Sequence of chain 1.A:
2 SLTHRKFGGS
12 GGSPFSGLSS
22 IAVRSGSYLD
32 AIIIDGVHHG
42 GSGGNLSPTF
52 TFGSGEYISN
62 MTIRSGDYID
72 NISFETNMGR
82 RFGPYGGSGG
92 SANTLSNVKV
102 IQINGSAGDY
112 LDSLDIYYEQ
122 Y

Binding-site contacts:
Ligand atom C5 contacts residue GLY67 of chain 1.A at 4.4 Å.
Ligand atom O5 contacts residue GLY67 of chain 1.A at 3.7 Å.
Ligand atom C6 contacts residue ASP71 of chain 1.A at 3.5 Å.
Ligand atom O4 contacts residue GLY90 of chain 1.A at 3.7 Å.
Ligand atom O4 contacts residue GLY91 of chain 1.A at 3.5 Å (h-bond).
Ligand atom O3 contacts residue GLY91 of chain 1.A at 2.8 Å (h-bond).
Ligand atom O6 contacts residue ASP71 of chain 1.A at 2.7 Å (salt-bridge).
Ligand atom C1 contacts residue GLY67 of chain 1.A at 4.5 Å.
Ligand atom O4 contacts residue TYR29 of chain 1.A at 3.7 Å.
Ligand atom C4 contacts residue GLY67 of chain 1.A at 4.5 Å.
Ligand atom C4 contacts residue GLY90 of chain 1.A at 4.4 Å.
Ligand atom O5 contacts residue TYR69 of chain 1.A at 4.5 Å.
Ligand atom O6 contacts residue GLY67 of chain 1.A at 3.1 Å (h-bond).
Ligand atom O6 contacts residue SER66 of chain 1.A at 4.1 Å.
Ligand atom O1 contacts residue GLY67 of chain 1.A at 4.3 Å.
Ligand atom C5 contacts residue ASP71 of chain 1.A at 4.1 Å.
Ligand atom O4 contacts residue ASP71 of chain 1.A at 2.6 Å (salt-bridge).
Ligand atom C5 contacts residue TYR29 of chain 1.A at 4.4 Å (hydrophobic).
Ligand atom C3 contacts residue GLY91 of chain 1.A at 3.8 Å.
Ligand atom C6 contacts residue TYR29 of chain 1.A at 3.8 Å (hydrophobic).
Ligand atom C4 contacts residue ASP71 of chain 1.A at 3.4 Å.
Ligand atom C6 contacts residue ASP68 of chain 1.A at 3.7 Å.
Ligand atom C5 contacts residue ASP68 of chain 1.A at 3.8 Å.
Ligand atom O1 contacts residue ASP68 of chain 1.A at 3.3 Å (salt-bridge).
Ligand atom C6 contacts residue GLY67 of chain 1.A at 4.3 Å.
Ligand atom C1 contacts residue ASP68 of chain 1.A at 3.8 Å.
Ligand atom C4 contacts residue GLY91 of chain 1.A at 3.5 Å.
Ligand atom O6 contacts residue ASP68 of chain 1.A at 3.0 Å (salt-bridge).
Ligand atom O5 contacts residue ASP68 of chain 1.A at 2.9 Å (salt-bridge).
Ligand atom C6 contacts residue TYR69 of chain 1.A at 3.6 Å (hydrophobic).
Ligand atom O6 contacts residue TYR69 of chain 1.A at 2.9 Å (h-bond).
Ligand atom O3 contacts residue GLY90 of chain 1.A at 3.9 Å.

The protein below binds the small molecule below.
Small molecule (SMILES): OC[C@H]1O[C@@H](O)[C@H](O)[C@@H](O)[C@@H]1O